Sequence of chain 3.A:
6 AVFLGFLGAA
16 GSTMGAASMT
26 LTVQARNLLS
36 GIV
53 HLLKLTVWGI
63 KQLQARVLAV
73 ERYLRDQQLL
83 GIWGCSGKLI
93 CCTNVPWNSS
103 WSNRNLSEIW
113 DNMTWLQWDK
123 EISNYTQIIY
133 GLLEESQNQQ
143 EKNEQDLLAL

A protein and the small-molecule ligand that binds it are described below.
Small molecule (SMILES): CC(=O)N[C@@H]1[C@@H](O)[C@H](O)[C@@H](CO)O[C@H]1O

Binding-site contacts:
Ligand atom C3 contacts residue ASN100 of chain 3.A at 3.8 Å.
Ligand atom C7 contacts residue ASN100 of chain 3.A at 3.4 Å.
Ligand atom C8 contacts residue ASN100 of chain 3.A at 4.4 Å.
Ligand atom O5 contacts residue ASN100 of chain 3.A at 2.3 Å (h-bond).
Ligand atom O7 contacts residue ASN100 of chain 3.A at 3.4 Å (h-bond).
Ligand atom N2 contacts residue ASN100 of chain 3.A at 3.0 Å (h-bond).
Ligand atom C4 contacts residue ASN100 of chain 3.A at 4.2 Å.
Ligand atom O5 contacts residue SER102 of chain 3.A at 4.0 Å.
Ligand atom C1 contacts residue ASN100 of chain 3.A at 1.4 Å.
Ligand atom C1 contacts residue SER102 of chain 3.A at 3.6 Å.
Ligand atom C2 contacts residue ASN100 of chain 3.A at 2.5 Å.
Ligand atom C5 contacts residue ASN100 of chain 3.A at 3.6 Å.